Sequence of chain 1.E:
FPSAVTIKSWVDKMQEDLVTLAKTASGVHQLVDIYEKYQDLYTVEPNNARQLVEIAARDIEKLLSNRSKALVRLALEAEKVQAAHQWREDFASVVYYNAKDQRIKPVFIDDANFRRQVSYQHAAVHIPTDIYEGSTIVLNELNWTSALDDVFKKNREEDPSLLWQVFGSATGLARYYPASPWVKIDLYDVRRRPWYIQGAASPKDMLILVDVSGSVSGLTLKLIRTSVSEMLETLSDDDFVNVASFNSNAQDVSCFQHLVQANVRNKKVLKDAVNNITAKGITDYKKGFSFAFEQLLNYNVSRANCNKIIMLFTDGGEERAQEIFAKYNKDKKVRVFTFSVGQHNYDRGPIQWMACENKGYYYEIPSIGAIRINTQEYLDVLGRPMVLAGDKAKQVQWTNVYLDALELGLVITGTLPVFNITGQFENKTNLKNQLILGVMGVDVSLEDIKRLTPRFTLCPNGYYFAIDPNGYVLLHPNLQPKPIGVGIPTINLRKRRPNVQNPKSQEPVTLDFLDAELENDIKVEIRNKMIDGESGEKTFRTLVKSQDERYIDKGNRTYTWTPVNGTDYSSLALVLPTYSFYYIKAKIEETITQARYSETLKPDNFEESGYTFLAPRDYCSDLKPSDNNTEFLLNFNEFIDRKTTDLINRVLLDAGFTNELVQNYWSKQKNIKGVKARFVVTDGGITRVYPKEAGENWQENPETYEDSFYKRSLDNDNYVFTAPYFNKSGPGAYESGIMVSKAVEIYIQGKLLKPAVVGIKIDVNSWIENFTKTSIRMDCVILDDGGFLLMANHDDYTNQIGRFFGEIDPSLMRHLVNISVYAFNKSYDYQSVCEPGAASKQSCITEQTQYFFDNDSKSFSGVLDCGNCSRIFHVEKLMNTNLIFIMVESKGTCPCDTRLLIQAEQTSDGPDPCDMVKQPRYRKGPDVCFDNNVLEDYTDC

Binding-site contacts:
Ligand atom C5 contacts residue GLU681 of chain 1.E at 3.8 Å.
Ligand atom O5 contacts residue ASN678 of chain 1.E at 2.4 Å (h-bond).
Ligand atom O6 contacts residue THR680 of chain 1.E at 4.4 Å.
Ligand atom C4 contacts residue ASN678 of chain 1.E at 4.2 Å.
Ligand atom C1 contacts residue GLU681 of chain 1.E at 4.0 Å.
Ligand atom C7 contacts residue ASN678 of chain 1.E at 3.3 Å.
Ligand atom C2 contacts residue ASN678 of chain 1.E at 2.4 Å.
Ligand atom N2 contacts residue ASN678 of chain 1.E at 2.9 Å (h-bond).
Ligand atom O6 contacts residue GLU681 of chain 1.E at 3.4 Å.
Ligand atom C6 contacts residue GLU681 of chain 1.E at 3.3 Å.
Ligand atom C5 contacts residue ASN678 of chain 1.E at 3.7 Å.
Ligand atom C1 contacts residue ASN678 of chain 1.E at 1.4 Å.
Ligand atom O5 contacts residue GLU681 of chain 1.E at 2.9 Å (salt-bridge).
Ligand atom O7 contacts residue ASN678 of chain 1.E at 3.3 Å (h-bond).
Ligand atom C8 contacts residue ASN678 of chain 1.E at 4.4 Å.
Ligand atom C3 contacts residue ASN678 of chain 1.E at 3.7 Å.

The protein below binds the small molecule below.
Small molecule (SMILES): CC(=O)N[C@H]1[C@H](O[C@H]2[C@H](O)[C@@H](NC(C)=O)CO[C@@H]2CO)O[C@H](CO)[C@@H](O)[C@@H]1O